Sequence of chain 1.L:
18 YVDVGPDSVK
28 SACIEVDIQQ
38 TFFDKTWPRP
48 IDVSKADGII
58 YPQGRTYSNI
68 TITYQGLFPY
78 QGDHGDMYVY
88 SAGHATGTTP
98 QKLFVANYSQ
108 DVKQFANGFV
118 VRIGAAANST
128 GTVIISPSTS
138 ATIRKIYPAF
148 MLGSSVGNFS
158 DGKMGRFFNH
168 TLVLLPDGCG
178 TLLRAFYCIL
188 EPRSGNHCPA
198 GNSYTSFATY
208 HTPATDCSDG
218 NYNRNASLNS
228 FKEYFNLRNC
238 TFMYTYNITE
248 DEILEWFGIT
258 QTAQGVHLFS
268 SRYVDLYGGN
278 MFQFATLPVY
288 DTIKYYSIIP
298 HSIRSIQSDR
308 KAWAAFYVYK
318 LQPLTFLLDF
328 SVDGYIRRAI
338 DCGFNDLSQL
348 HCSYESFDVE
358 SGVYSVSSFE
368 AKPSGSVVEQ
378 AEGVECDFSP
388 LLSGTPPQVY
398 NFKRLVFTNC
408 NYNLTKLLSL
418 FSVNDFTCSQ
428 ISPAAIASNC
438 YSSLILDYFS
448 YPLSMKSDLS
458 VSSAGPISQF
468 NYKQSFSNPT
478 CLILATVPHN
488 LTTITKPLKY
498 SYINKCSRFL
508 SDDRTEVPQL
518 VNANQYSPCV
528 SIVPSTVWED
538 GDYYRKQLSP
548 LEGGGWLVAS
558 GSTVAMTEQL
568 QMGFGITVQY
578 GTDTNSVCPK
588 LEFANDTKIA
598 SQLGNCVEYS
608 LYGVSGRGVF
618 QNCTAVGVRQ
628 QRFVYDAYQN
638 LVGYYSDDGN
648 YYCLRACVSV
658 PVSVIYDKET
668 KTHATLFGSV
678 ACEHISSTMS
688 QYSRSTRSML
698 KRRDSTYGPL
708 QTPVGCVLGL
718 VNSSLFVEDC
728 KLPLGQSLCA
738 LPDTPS

The small molecule below binds the protein below.
Small molecule (SMILES): CC(=O)N[C@@H]1[C@@H](O)[C@H](O)[C@@H](CO)O[C@H]1O

Sequence of chain 1.K:
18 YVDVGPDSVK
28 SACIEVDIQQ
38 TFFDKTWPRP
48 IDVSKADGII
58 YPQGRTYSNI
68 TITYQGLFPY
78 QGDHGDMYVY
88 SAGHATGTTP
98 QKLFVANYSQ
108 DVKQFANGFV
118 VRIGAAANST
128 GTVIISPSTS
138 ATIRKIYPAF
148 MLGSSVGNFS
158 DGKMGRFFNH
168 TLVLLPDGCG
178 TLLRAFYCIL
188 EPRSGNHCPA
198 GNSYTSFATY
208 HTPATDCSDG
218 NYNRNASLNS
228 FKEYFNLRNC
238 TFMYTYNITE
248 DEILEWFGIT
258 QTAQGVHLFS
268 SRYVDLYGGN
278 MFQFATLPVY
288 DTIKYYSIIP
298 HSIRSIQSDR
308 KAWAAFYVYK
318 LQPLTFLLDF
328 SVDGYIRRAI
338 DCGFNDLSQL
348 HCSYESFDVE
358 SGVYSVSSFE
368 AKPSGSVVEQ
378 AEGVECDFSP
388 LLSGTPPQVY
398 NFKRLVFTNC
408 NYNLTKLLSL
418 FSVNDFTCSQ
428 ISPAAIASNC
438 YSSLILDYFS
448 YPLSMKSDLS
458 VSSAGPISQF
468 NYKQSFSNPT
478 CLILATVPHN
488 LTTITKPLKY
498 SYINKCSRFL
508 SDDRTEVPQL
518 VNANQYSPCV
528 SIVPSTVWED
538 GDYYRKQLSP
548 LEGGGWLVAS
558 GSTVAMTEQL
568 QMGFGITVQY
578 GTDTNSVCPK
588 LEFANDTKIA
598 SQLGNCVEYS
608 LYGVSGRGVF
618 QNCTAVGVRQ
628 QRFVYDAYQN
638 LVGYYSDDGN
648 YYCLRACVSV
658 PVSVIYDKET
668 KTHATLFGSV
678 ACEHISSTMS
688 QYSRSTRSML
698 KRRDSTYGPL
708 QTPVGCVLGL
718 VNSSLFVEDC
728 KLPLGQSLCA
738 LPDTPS

Binding-site contacts:
Ligand atom O5 contacts residue PHE165 of chain 1.L at 4.2 Å.
Ligand atom O6 contacts residue ASN166 of chain 1.L at 3.8 Å.
Ligand atom C5 contacts residue ASN166 of chain 1.L at 3.7 Å.
Ligand atom C2 contacts residue SER528 of chain 1.K at 4.5 Å.
Ligand atom O7 contacts residue ASN166 of chain 1.L at 4.4 Å.
Ligand atom C3 contacts residue ASN166 of chain 1.L at 3.8 Å.
Ligand atom O5 contacts residue ASN166 of chain 1.L at 2.4 Å (h-bond).
Ligand atom C4 contacts residue ASN166 of chain 1.L at 4.2 Å.
Ligand atom O3 contacts residue SER528 of chain 1.K at 4.2 Å.
Ligand atom O5 contacts residue SER528 of chain 1.K at 4.4 Å.
Ligand atom O6 contacts residue SER528 of chain 1.K at 4.4 Å.
Ligand atom C6 contacts residue SER528 of chain 1.K at 4.2 Å.
Ligand atom C2 contacts residue ASN166 of chain 1.L at 2.4 Å.
Ligand atom C1 contacts residue SER528 of chain 1.K at 4.5 Å.
Ligand atom O6 contacts residue SER152 of chain 1.L at 4.2 Å.
Ligand atom O6 contacts residue PHE165 of chain 1.L at 3.7 Å.
Ligand atom C7 contacts residue ASN166 of chain 1.L at 3.6 Å.
Ligand atom C4 contacts residue SER528 of chain 1.K at 3.3 Å.
Ligand atom C6 contacts residue PHE165 of chain 1.L at 4.3 Å (hydrophobic).
Ligand atom N2 contacts residue ASN166 of chain 1.L at 2.9 Å (h-bond).
Ligand atom O4 contacts residue SER528 of chain 1.K at 2.9 Å (h-bond).
Ligand atom C3 contacts residue SER528 of chain 1.K at 3.4 Å.
Ligand atom C1 contacts residue ASN166 of chain 1.L at 1.4 Å.
Ligand atom C8 contacts residue ASN166 of chain 1.L at 3.9 Å.
Ligand atom C5 contacts residue SER528 of chain 1.K at 3.3 Å.